Binding-site contacts:
Ligand atom C5' contacts residue ARG131 of chain 1.L at 3.4 Å.
Ligand atom C4 contacts residue ARG125 of chain 1.L at 3.7 Å.
Ligand atom N3 contacts residue ARG125 of chain 1.L at 3.8 Å.
Ligand atom O5' contacts residue ARG131 of chain 1.L at 2.9 Å (salt-bridge).
Ligand atom N1 contacts residue ARG125 of chain 1.L at 3.9 Å.
Ligand atom C2' contacts residue ARG125 of chain 1.L at 3.8 Å.
Ligand atom O2 contacts residue ARG125 of chain 1.L at 4.1 Å.
Ligand atom OP3 contacts residue SER77 of chain 1.L at 4.4 Å.
Ligand atom C2 contacts residue ARG125 of chain 1.L at 4.0 Å.
Ligand atom O3' contacts residue ARG125 of chain 1.L at 4.1 Å.
Ligand atom C5' contacts residue SER77 of chain 1.L at 4.4 Å.
Ligand atom O4 contacts residue ARG125 of chain 1.L at 4.0 Å.
Ligand atom OP2 contacts residue ARG131 of chain 1.L at 3.8 Å.
Ligand atom C1' contacts residue ARG125 of chain 1.L at 4.4 Å.
Ligand atom P contacts residue ARG131 of chain 1.L at 3.6 Å.
Ligand atom C4' contacts residue ARG125 of chain 1.L at 4.4 Å.
Ligand atom P contacts residue ARG125 of chain 1.L at 3.8 Å.
Ligand atom O5' contacts residue ARG125 of chain 1.L at 3.1 Å (salt-bridge).
Ligand atom OP1 contacts residue ARG131 of chain 1.L at 3.4 Å (salt-bridge).
Ligand atom C3' contacts residue ARG125 of chain 1.L at 3.4 Å.
Ligand atom OP2 contacts residue SER77 of chain 1.L at 4.1 Å.
Ligand atom OP1 contacts residue ARG125 of chain 1.L at 2.9 Å (salt-bridge).
Ligand atom OP3 contacts residue ARG125 of chain 1.L at 2.7 Å.
Ligand atom C5' contacts residue ARG125 of chain 1.L at 4.2 Å.
Ligand atom C6 contacts residue ARG125 of chain 1.L at 3.7 Å.
Ligand atom C5 contacts residue ARG125 of chain 1.L at 3.7 Å.
Ligand atom C5' contacts residue MET76 of chain 1.L at 4.4 Å (hydrophobic).

Sequence of chain 1.L:
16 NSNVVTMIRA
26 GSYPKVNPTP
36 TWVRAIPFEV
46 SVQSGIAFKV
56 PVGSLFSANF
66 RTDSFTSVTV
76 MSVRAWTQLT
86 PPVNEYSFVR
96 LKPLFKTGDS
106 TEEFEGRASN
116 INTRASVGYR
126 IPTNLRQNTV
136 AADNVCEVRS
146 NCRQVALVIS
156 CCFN

This protein binds this small molecule.
Small molecule (SMILES): CO[P](=O)(O)O[C@H]1[C@@H](O)[C@H](n2ccc(=O)[nH]c2=O)O[C@@H]1COP(=O)(O)O